This protein binds this small molecule.
Small molecule (SMILES): Cc1ncsc1-c1ccc(CNC(=O)[C@@H]2C[C@@H](O)CN2C(=O)c2cccc(N)c2C)cc1

Sequence of chain 1.I:
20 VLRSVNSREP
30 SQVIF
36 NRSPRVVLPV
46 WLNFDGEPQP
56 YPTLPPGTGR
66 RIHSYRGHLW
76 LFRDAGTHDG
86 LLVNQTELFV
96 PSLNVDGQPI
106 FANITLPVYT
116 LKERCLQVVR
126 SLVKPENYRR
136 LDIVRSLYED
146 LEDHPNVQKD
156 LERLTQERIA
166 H

Binding-site contacts:
Ligand atom C32 contacts residue PHE49 of chain 1.I at 3.8 Å (hydrophobic).
Ligand atom C15 contacts residue TYR56 of chain 1.I at 3.6 Å (hydrophobic).
Ligand atom C25 contacts residue TRP75 of chain 1.I at 3.5 Å (hydrophobic).
Ligand atom C26 contacts residue TRP75 of chain 1.I at 3.7 Å (hydrophobic).
Ligand atom N19 contacts residue ARG65 of chain 1.I at 3.0 Å (salt-bridge).
Ligand atom C28 contacts residue TYR56 of chain 1.I at 3.4 Å (hydrophobic).
Ligand atom S21 contacts residue PHE34 of chain 1.I at 3.7 Å.
Ligand atom C16 contacts residue ILE67 of chain 1.I at 3.8 Å (hydrophobic).
Ligand atom O24 contacts residue TYR56 of chain 1.I at 2.7 Å (h-bond).
Ligand atom C16 contacts residue PRO57 of chain 1.I at 3.8 Å (hydrophobic).
Ligand atom O27 contacts residue SER69 of chain 1.I at 2.9 Å (h-bond).
Ligand atom C13 contacts residue TYR56 of chain 1.I at 3.8 Å (hydrophobic).
Ligand atom C18 contacts residue ARG65 of chain 1.I at 3.9 Å.
Ligand atom C20 contacts residue PRO44 of chain 1.I at 3.7 Å (hydrophobic).
Ligand atom O27 contacts residue TYR70 of chain 1.I at 3.9 Å.
Ligand atom O27 contacts residue HIS73 of chain 1.I at 2.8 Å (h-bond).
Ligand atom C02 contacts residue TRP46 of chain 1.I at 3.7 Å (hydrophobic).
Ligand atom N07 contacts residue TYR56 of chain 1.I at 3.6 Å.
Ligand atom C14 contacts residue TYR56 of chain 1.I at 3.7 Å (hydrophobic).
Ligand atom C08 contacts residue HIS68 of chain 1.I at 3.4 Å.
Ligand atom C25 contacts residue TYR56 of chain 1.I at 3.7 Å (hydrophobic).
Ligand atom C26 contacts residue TYR56 of chain 1.I at 3.8 Å (hydrophobic).
Ligand atom S21 contacts residue TYR56 of chain 1.I at 3.8 Å.
Ligand atom C09 contacts residue TYR56 of chain 1.I at 3.5 Å (hydrophobic).
Ligand atom C08 contacts residue TYR56 of chain 1.I at 3.8 Å (hydrophobic).
Ligand atom C26 contacts residue HIS73 of chain 1.I at 3.8 Å.
Ligand atom C09 contacts residue HIS68 of chain 1.I at 3.6 Å.
Ligand atom O27 contacts residue TRP46 of chain 1.I at 3.9 Å.
Ligand atom C22 contacts residue TYR56 of chain 1.I at 3.8 Å (hydrophobic).
Ligand atom N19 contacts residue PRO57 of chain 1.I at 3.6 Å (h-bond).
Ligand atom C28 contacts residue TRP46 of chain 1.I at 3.6 Å (hydrophobic).
Ligand atom N10 contacts residue HIS68 of chain 1.I at 3.0 Å (h-bond).
Ligand atom C13 contacts residue HIS68 of chain 1.I at 3.7 Å.
Ligand atom C04 contacts residue TYR56 of chain 1.I at 3.5 Å (hydrophobic).
Ligand atom C14 contacts residue ILE67 of chain 1.I at 3.6 Å (hydrophobic).
Ligand atom C20 contacts residue PRO57 of chain 1.I at 3.1 Å (hydrophobic).
Ligand atom C25 contacts residue HIS68 of chain 1.I at 3.4 Å.
Ligand atom C31 contacts residue PHE49 of chain 1.I at 3.8 Å (hydrophobic).
Ligand atom C20 contacts residue LEU59 of chain 1.I at 3.9 Å (hydrophobic).
Ligand atom C12 contacts residue TYR56 of chain 1.I at 3.8 Å (hydrophobic).